The small molecule below binds the protein below.
Small molecule (SMILES): OC[C@H]1O[C@@](CO)(O[C@H]2O[C@H](CO)[C@@H](O)[C@H](O)[C@H]2O)[C@@H](O)[C@@H]1O

Sequence of chain 1.B:
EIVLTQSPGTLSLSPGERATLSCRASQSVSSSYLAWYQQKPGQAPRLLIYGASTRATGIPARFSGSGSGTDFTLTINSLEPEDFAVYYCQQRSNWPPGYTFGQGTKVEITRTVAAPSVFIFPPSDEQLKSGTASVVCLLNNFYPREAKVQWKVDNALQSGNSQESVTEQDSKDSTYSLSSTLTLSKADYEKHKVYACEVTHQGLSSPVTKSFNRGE

Binding-site contacts:
Ligand atom O2 contacts residue LEU45 of chain 1.C at 4.2 Å.
Ligand atom C1 contacts residue GLN103 of chain 1.B at 4.0 Å.
Ligand atom C4 contacts residue LYS43 of chain 1.C at 3.7 Å.
Ligand atom O3 contacts residue GLN103 of chain 1.B at 2.7 Å (h-bond).
Ligand atom O6 contacts residue SER63 of chain 1.C at 3.9 Å.
Ligand atom C3 contacts residue GLN103 of chain 1.B at 3.2 Å.
Ligand atom O2 contacts residue LEU45 of chain 1.C at 2.7 Å (h-bond).
Ligand atom C3 contacts residue GLN103 of chain 1.B at 4.4 Å.
Ligand atom C2 contacts residue LEU45 of chain 1.C at 4.3 Å (hydrophobic).
Ligand atom C2 contacts residue GLN103 of chain 1.B at 3.9 Å.
Ligand atom C2 contacts residue GLU46 of chain 1.C at 4.2 Å.
Ligand atom C6 contacts residue GLU46 of chain 1.C at 3.6 Å.
Ligand atom O3 contacts residue LYS43 of chain 1.C at 4.0 Å.
Ligand atom O1 contacts residue LEU45 of chain 1.C at 4.3 Å.
Ligand atom O2 contacts residue GLN103 of chain 1.B at 3.8 Å.
Ligand atom O5 contacts residue GLU46 of chain 1.C at 3.8 Å.
Ligand atom C1 contacts residue LEU45 of chain 1.C at 3.5 Å (hydrophobic).
Ligand atom O2 contacts residue GLN103 of chain 1.B at 3.1 Å (h-bond).
Ligand atom C2 contacts residue GLN103 of chain 1.B at 4.3 Å.
Ligand atom O1 contacts residue TYR99 of chain 1.B at 4.4 Å.
Ligand atom C2 contacts residue LEU45 of chain 1.C at 3.2 Å (hydrophobic).
Ligand atom C3 contacts residue GLY44 of chain 1.C at 4.1 Å.
Ligand atom O2 contacts residue GLY44 of chain 1.C at 3.7 Å.
Ligand atom O6 contacts residue ALA61 of chain 1.C at 4.4 Å.
Ligand atom O3 contacts residue GLN103 of chain 1.B at 3.4 Å (h-bond).
Ligand atom O1 contacts residue PHE101 of chain 1.B at 3.0 Å (h-bond).
Ligand atom O3 contacts residue GLY44 of chain 1.C at 3.0 Å (h-bond).
Ligand atom O2 contacts residue GLU46 of chain 1.C at 4.5 Å.
Ligand atom C1 contacts residue PHE101 of chain 1.B at 3.4 Å (hydrophobic).
Ligand atom O5 contacts residue GLU46 of chain 1.C at 3.6 Å.
Ligand atom O6 contacts residue LYS43 of chain 1.C at 4.1 Å.
Ligand atom O1 contacts residue THR100 of chain 1.B at 3.3 Å.
Ligand atom O6 contacts residue GLU46 of chain 1.C at 3.8 Å.
Ligand atom C1 contacts residue LEU45 of chain 1.C at 3.4 Å (hydrophobic).
Ligand atom C2 contacts residue GLY44 of chain 1.C at 3.8 Å.
Ligand atom C6 contacts residue LYS43 of chain 1.C at 4.3 Å.
Ligand atom C1 contacts residue GLU46 of chain 1.C at 3.5 Å.
Ligand atom O6 contacts residue GLU46 of chain 1.C at 2.6 Å (salt-bridge).
Ligand atom O4 contacts residue LYS43 of chain 1.C at 3.1 Å (salt-bridge).

Sequence of chain 1.C:
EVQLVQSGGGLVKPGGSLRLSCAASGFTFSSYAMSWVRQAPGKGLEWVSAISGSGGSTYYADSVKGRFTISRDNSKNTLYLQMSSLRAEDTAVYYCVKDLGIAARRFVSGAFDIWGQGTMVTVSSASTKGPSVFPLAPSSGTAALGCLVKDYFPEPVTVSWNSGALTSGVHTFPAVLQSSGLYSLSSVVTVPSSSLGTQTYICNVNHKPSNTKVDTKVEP